Sequence of chain 2.A:
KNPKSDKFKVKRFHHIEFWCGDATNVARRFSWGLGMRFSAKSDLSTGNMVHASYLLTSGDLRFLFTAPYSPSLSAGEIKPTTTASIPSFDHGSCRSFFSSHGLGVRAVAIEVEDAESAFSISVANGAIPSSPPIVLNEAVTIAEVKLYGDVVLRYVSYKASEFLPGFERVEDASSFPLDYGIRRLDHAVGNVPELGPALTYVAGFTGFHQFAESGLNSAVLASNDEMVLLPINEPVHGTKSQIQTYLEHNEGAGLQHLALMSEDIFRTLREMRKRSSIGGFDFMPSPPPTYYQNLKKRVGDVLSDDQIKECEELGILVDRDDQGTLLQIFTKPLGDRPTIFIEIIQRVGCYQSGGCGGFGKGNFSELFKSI

The small molecule below binds the protein below.
Small molecule (SMILES): CC(C)(C)n1nc(-c2ccc(Cl)cc2Cl)c(C(=O)c2ccc(S(C)(=O)=O)cc2Cl)c1O

Binding-site contacts:
Ligand atom C7 contacts residue PHE360 of chain 2.A at 3.8 Å (hydrophobic).
Ligand atom C1 contacts residue PHE398 of chain 2.A at 3.8 Å (hydrophobic).
Ligand atom C5 contacts residue PHE360 of chain 2.A at 3.4 Å (hydrophobic).
Ligand atom C6 contacts residue PHE360 of chain 2.A at 3.7 Å (hydrophobic).
Ligand atom C3 contacts residue PHE360 of chain 2.A at 3.7 Å (hydrophobic).
Ligand atom C2 contacts residue FE21 of chain 2.B at 3.5 Å.
Ligand atom C10 contacts residue LEU406 of chain 2.A at 3.7 Å (hydrophobic).
Ligand atom CL1 contacts residue PHE371 of chain 2.A at 3.8 Å.
Ligand atom C8 contacts residue GLY399 of chain 2.A at 3.6 Å.
Ligand atom O1 contacts residue HIS287 of chain 2.A at 3.4 Å (h-bond).
Ligand atom C13 contacts residue ASN261 of chain 2.A at 3.4 Å.
Ligand atom C14 contacts residue PHE398 of chain 2.A at 3.4 Å (hydrophobic).
Ligand atom O1 contacts residue HIS205 of chain 2.A at 3.2 Å (h-bond).
Ligand atom C9 contacts residue PHE398 of chain 2.A at 3.3 Å (hydrophobic).
Ligand atom O2 contacts residue GLU373 of chain 2.A at 2.7 Å (salt-bridge).
Ligand atom C1 contacts residue FE21 of chain 2.B at 3.1 Å.
Ligand atom C4 contacts residue PHE360 of chain 2.A at 3.3 Å (hydrophobic).
Ligand atom O2 contacts residue FE21 of chain 2.B at 2.2 Å.
Ligand atom C13 contacts residue SER246 of chain 2.A at 3.8 Å.
Ligand atom O4 contacts residue PHE403 of chain 2.A at 3.4 Å (h-bond).
Ligand atom O2 contacts residue PHE398 of chain 2.A at 3.8 Å.
Ligand atom C3 contacts residue FE21 of chain 2.B at 3.5 Å.
Ligand atom O1 contacts residue FE21 of chain 2.B at 2.2 Å.
Ligand atom O2 contacts residue HIS287 of chain 2.A at 3.0 Å (h-bond).
Ligand atom O1 contacts residue PHE398 of chain 2.A at 3.6 Å.
Ligand atom C1 contacts residue HIS287 of chain 2.A at 3.8 Å.
Ligand atom C20 contacts residue LEU244 of chain 2.A at 3.7 Å (hydrophobic).
Ligand atom C15 contacts residue LYS400 of chain 2.A at 3.0 Å.
Ligand atom C10 contacts residue PHE360 of chain 2.A at 3.4 Å (hydrophobic).
Ligand atom CL2 contacts residue GLY399 of chain 2.A at 3.6 Å.
Ligand atom C3 contacts residue PHE398 of chain 2.A at 3.6 Å (hydrophobic).
Ligand atom C14 contacts residue PRO259 of chain 2.A at 3.6 Å (hydrophobic).
Ligand atom C9 contacts residue PHE360 of chain 2.A at 3.6 Å (hydrophobic).
Ligand atom CL2 contacts residue LYS400 of chain 2.A at 3.2 Å.
Ligand atom O2 contacts residue PHE360 of chain 2.A at 3.3 Å.
Ligand atom O4 contacts residue ASN402 of chain 2.A at 3.6 Å.
Ligand atom CL1 contacts residue PHE360 of chain 2.A at 3.6 Å.
Ligand atom O4 contacts residue LEU406 of chain 2.A at 3.5 Å.
Ligand atom CL3 contacts residue PHE403 of chain 2.A at 3.4 Å.
Ligand atom C2 contacts residue PHE398 of chain 2.A at 3.7 Å (hydrophobic).